This small molecule binds to this protein.
Small molecule (SMILES): CC(=O)N[C@@H]1[C@@H](O)[C@H](O)[C@@H](CO)O[C@H]1O

Binding-site contacts:
Ligand atom N2 contacts residue ASN122 of chain 1.B at 2.9 Å (h-bond).
Ligand atom C8 contacts residue THR124 of chain 1.B at 3.5 Å.
Ligand atom N2 contacts residue THR124 of chain 1.B at 3.3 Å.
Ligand atom C2 contacts residue ASN122 of chain 1.B at 2.5 Å.
Ligand atom O5 contacts residue ASN122 of chain 1.B at 2.4 Å (h-bond).
Ligand atom C1 contacts residue VAL127 of chain 1.B at 4.4 Å (hydrophobic).
Ligand atom C4 contacts residue ASN122 of chain 1.B at 4.3 Å.
Ligand atom C1 contacts residue ASN122 of chain 1.B at 1.4 Å.
Ligand atom O5 contacts residue VAL127 of chain 1.B at 3.9 Å.
Ligand atom C7 contacts residue ASN122 of chain 1.B at 4.0 Å.
Ligand atom C6 contacts residue VAL127 of chain 1.B at 3.8 Å (hydrophobic).
Ligand atom C5 contacts residue VAL127 of chain 1.B at 3.6 Å (hydrophobic).
Ligand atom O4 contacts residue VAL171 of chain 1.B at 4.3 Å.
Ligand atom C1 contacts residue THR124 of chain 1.B at 4.0 Å.
Ligand atom C3 contacts residue ASN122 of chain 1.B at 3.8 Å.
Ligand atom C2 contacts residue THR124 of chain 1.B at 4.3 Å.
Ligand atom C5 contacts residue ASN122 of chain 1.B at 3.7 Å.
Ligand atom C7 contacts residue THR124 of chain 1.B at 3.9 Å.
Ligand atom O6 contacts residue VAL127 of chain 1.B at 4.2 Å.

Sequence of chain 1.B:
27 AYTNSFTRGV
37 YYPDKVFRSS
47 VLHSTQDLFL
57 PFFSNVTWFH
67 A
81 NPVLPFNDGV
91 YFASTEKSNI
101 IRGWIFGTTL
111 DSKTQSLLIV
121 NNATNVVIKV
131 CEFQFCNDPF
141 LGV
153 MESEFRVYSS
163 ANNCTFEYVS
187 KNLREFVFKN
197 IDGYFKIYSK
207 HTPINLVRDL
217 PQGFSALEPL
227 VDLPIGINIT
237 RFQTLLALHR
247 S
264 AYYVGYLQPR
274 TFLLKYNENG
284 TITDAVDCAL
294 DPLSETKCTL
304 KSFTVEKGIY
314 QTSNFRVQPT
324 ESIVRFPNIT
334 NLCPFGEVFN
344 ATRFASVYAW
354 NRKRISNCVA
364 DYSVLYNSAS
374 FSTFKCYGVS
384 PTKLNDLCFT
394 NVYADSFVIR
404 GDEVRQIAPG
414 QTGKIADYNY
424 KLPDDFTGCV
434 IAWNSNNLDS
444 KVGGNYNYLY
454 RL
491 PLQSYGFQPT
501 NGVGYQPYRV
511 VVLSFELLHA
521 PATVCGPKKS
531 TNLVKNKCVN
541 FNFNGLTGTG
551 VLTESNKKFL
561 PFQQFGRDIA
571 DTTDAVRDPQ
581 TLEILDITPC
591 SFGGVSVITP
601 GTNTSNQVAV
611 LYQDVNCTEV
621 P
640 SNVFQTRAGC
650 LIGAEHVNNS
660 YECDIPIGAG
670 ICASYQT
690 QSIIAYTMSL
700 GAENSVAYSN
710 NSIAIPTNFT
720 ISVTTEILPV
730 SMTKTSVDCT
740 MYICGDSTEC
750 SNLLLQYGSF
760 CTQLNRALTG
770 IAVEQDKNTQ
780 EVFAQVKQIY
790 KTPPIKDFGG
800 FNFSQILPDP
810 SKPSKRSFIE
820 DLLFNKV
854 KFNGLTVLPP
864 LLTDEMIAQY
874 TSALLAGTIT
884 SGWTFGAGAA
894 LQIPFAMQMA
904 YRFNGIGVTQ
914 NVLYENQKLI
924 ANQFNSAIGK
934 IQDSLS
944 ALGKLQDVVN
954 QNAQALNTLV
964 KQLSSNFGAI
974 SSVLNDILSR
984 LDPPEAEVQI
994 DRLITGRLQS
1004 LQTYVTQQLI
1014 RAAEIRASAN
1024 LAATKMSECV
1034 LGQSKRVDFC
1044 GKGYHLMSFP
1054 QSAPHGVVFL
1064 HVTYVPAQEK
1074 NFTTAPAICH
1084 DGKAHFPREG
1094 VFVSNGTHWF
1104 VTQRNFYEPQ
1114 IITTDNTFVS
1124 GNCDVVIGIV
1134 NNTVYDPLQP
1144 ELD